Sequence of chain 2.A:
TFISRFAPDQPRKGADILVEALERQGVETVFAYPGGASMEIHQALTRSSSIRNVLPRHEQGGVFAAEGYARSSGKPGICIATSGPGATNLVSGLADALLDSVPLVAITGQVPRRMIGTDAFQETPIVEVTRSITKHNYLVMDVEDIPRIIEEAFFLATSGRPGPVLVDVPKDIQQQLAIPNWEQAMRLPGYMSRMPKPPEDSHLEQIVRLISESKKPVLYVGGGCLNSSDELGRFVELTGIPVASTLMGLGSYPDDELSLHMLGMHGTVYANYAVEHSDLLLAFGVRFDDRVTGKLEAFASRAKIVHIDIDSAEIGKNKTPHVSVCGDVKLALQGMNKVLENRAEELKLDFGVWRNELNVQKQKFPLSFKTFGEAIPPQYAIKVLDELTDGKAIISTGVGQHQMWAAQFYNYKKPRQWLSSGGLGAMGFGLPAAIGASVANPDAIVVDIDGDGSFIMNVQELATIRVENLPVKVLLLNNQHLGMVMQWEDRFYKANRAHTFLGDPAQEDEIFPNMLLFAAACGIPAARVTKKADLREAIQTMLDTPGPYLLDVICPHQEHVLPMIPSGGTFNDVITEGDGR

Sequence of chain 3.A:
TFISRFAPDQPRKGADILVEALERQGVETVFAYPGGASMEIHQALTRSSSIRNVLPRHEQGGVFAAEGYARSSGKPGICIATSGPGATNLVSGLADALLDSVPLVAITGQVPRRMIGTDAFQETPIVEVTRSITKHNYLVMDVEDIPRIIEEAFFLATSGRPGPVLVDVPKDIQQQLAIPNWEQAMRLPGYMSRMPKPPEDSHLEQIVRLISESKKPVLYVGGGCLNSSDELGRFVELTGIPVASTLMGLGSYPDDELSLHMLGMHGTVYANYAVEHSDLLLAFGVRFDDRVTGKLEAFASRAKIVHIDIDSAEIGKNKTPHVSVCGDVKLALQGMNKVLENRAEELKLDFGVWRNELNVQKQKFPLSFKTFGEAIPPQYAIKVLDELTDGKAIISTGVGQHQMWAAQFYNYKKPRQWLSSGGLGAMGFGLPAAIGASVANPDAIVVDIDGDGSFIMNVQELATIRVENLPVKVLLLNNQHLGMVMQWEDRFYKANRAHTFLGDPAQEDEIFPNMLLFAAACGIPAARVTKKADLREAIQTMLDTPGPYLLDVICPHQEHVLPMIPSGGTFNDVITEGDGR

Binding-site contacts:
Ligand atom C21 contacts residue ARG292 of chain 2.A at 3.7 Å.
Ligand atom S08 contacts residue ARG292 of chain 2.A at 3.8 Å.
Ligand atom C24 contacts residue TRP489 of chain 2.A at 3.3 Å (hydrophobic).
Ligand atom C09 contacts residue PHE121 of chain 3.A at 3.3 Å (hydrophobic).
Ligand atom C24 contacts residue GLY36 of chain 3.A at 3.9 Å.
Ligand atom N17 contacts residue ARG292 of chain 2.A at 3.7 Å.
Ligand atom O16 contacts residue SER568 of chain 2.A at 2.6 Å (h-bond).
Ligand atom N22 contacts residue TRP489 of chain 2.A at 3.4 Å.
Ligand atom S08 contacts residue MET115 of chain 3.A at 3.9 Å.
Ligand atom C21 contacts residue PHE121 of chain 3.A at 3.8 Å (hydrophobic).
Ligand atom C02 contacts residue TRP489 of chain 2.A at 3.8 Å (hydrophobic).
Ligand atom N03 contacts residue LYS171 of chain 3.A at 3.1 Å (salt-bridge).
Ligand atom C13 contacts residue ALA37 of chain 3.A at 3.7 Å (hydrophobic).
Ligand atom C13 contacts residue GLY36 of chain 3.A at 3.8 Å.
Ligand atom C05 contacts residue PRO112 of chain 3.A at 3.9 Å (hydrophobic).
Ligand atom N18 contacts residue ARG292 of chain 2.A at 2.9 Å (salt-bridge).
Ligand atom C23 contacts residue GLY36 of chain 3.A at 3.5 Å.
Ligand atom C19 contacts residue TRP489 of chain 2.A at 3.2 Å (hydrophobic).
Ligand atom N18 contacts residue TRP489 of chain 2.A at 3.3 Å.
Ligand atom C07 contacts residue SER568 of chain 2.A at 3.5 Å.
Ligand atom O01 contacts residue ARG292 of chain 2.A at 2.6 Å (salt-bridge).
Ligand atom C23 contacts residue TRP489 of chain 2.A at 3.5 Å (hydrophobic).
Ligand atom N17 contacts residue TRP489 of chain 2.A at 3.3 Å.
Ligand atom N18 contacts residue PHE121 of chain 3.A at 3.8 Å.
Ligand atom C05 contacts residue ARG292 of chain 2.A at 3.8 Å.
Ligand atom C13 contacts residue GLN122 of chain 3.A at 3.6 Å.
Ligand atom O15 contacts residue PRO112 of chain 3.A at 3.6 Å.
Ligand atom O25 contacts residue GLY36 of chain 3.A at 3.5 Å.
Ligand atom O25 contacts residue TRP489 of chain 2.A at 3.5 Å.
Ligand atom C24 contacts residue LYS171 of chain 3.A at 3.7 Å.
Ligand atom O15 contacts residue LYS171 of chain 3.A at 3.2 Å.
Ligand atom O01 contacts residue SER568 of chain 2.A at 3.2 Å (h-bond).
Ligand atom O20 contacts residue TRP489 of chain 2.A at 3.6 Å.
Ligand atom S04 contacts residue SER568 of chain 2.A at 3.7 Å.
Ligand atom O14 contacts residue LYS171 of chain 3.A at 3.8 Å.
Ligand atom C09 contacts residue VAL111 of chain 3.A at 3.5 Å (hydrophobic).
Ligand atom C06 contacts residue ARG292 of chain 2.A at 3.6 Å.
Ligand atom C02 contacts residue ARG292 of chain 2.A at 3.7 Å.
Ligand atom O25 contacts residue LYS171 of chain 3.A at 2.6 Å (salt-bridge).
Ligand atom O12 contacts residue PHE121 of chain 3.A at 3.5 Å.

A protein and the small-molecule ligand that binds it are described below.
Small molecule (SMILES): COC(=O)c1csc(C)c1S(=O)(=O)NC(=O)n1nc(OC)n(C)c1=O